Binding-site contacts:
Ligand atom C4 contacts residue MET186 of chain 1.C at 3.7 Å (hydrophobic).
Ligand atom C contacts residue TYR183 of chain 1.C at 3.3 Å (hydrophobic).
Ligand atom C contacts residue NAP1 of chain 1.T at 3.5 Å.
Ligand atom O2 contacts residue LEU128 of chain 1.C at 3.3 Å.
Ligand atom C16 contacts residue GLN181 of chain 1.C at 3.4 Å.
Ligand atom C16 contacts residue VAL227 of chain 1.C at 3.4 Å (hydrophobic).
Ligand atom O2 contacts residue ALA123 of chain 1.C at 3.0 Å (h-bond).
Ligand atom C6 contacts residue MET186 of chain 1.C at 3.6 Å (hydrophobic).
Ligand atom C9 contacts residue NAP1 of chain 1.T at 3.1 Å.
Ligand atom C15 contacts residue VAL180 of chain 1.C at 3.5 Å (hydrophobic).
Ligand atom C11 contacts residue TYR173 of chain 1.C at 3.6 Å (hydrophobic).
Ligand atom O3 contacts residue ALA123 of chain 1.C at 3.0 Å (h-bond).
Ligand atom C11 contacts residue NAP1 of chain 1.T at 3.5 Å.
Ligand atom C5 contacts residue MET186 of chain 1.C at 3.5 Å (hydrophobic).
Ligand atom O contacts residue NAP1 of chain 1.T at 2.6 Å (h-bond).
Ligand atom C15 contacts residue TYR173 of chain 1.C at 3.7 Å (hydrophobic).
Ligand atom C3 contacts residue SER223 of chain 1.C at 3.2 Å.
Ligand atom C2 contacts residue NAP1 of chain 1.T at 3.8 Å.
Ligand atom C17 contacts residue NAP1 of chain 1.T at 3.5 Å.
Ligand atom C17 contacts residue TYR173 of chain 1.C at 3.9 Å (hydrophobic).
Ligand atom O contacts residue LYS190 of chain 1.C at 3.9 Å.
Ligand atom C12 contacts residue PHE230 of chain 1.C at 3.6 Å (hydrophobic).
Ligand atom C14 contacts residue TYR173 of chain 1.C at 3.5 Å (hydrophobic).
Ligand atom C4 contacts residue SER223 of chain 1.C at 3.5 Å.
Ligand atom C10 contacts residue NAP1 of chain 1.T at 3.5 Å.
Ligand atom C14 contacts residue ILE233 of chain 1.C at 3.6 Å (hydrophobic).
Ligand atom C4 contacts residue ALA121 of chain 1.C at 3.5 Å (hydrophobic).
Ligand atom C8 contacts residue NAP1 of chain 1.T at 3.3 Å.
Ligand atom O3 contacts residue PHE122 of chain 1.C at 3.1 Å.
Ligand atom C15 contacts residue ILE233 of chain 1.C at 3.5 Å (hydrophobic).
Ligand atom C1 contacts residue NAP1 of chain 1.T at 3.4 Å.
Ligand atom N contacts residue ALA123 of chain 1.C at 3.4 Å (h-bond).
Ligand atom C2 contacts residue SER223 of chain 1.C at 3.6 Å.
Ligand atom C13 contacts residue TYR173 of chain 1.C at 3.4 Å (hydrophobic).
Ligand atom C16 contacts residue GLY228 of chain 1.C at 3.9 Å.
Ligand atom C6 contacts residue SER223 of chain 1.C at 3.8 Å.
Ligand atom O1 contacts residue NAP1 of chain 1.T at 3.1 Å.
Ligand atom C7 contacts residue SER223 of chain 1.C at 3.8 Å.
Ligand atom O contacts residue TYR183 of chain 1.C at 2.5 Å (h-bond).
Ligand atom C17 contacts residue TYR183 of chain 1.C at 3.3 Å (hydrophobic).

Sequence of chain 1.C:
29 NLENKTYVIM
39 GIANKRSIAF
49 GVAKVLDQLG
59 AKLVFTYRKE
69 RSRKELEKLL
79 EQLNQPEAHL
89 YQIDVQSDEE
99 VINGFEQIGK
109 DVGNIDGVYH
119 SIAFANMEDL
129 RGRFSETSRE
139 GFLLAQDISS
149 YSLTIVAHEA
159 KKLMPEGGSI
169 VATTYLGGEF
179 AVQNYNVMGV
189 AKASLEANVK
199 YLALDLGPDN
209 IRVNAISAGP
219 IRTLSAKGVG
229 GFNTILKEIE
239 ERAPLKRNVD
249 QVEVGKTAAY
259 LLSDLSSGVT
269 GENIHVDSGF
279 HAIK

The small molecule below binds the protein below.
Small molecule (SMILES): CCCCCCc1ccc(Oc2ccc([N+](=O)[O-])cc2)c(O)c1